Sequence of chain 1.D:
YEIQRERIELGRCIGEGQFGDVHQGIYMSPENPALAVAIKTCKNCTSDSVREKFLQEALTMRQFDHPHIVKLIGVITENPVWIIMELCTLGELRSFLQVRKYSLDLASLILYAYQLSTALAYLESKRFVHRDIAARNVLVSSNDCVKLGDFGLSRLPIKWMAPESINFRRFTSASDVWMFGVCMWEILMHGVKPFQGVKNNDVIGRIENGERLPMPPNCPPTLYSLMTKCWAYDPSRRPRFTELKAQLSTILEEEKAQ

This small molecule binds to this protein.
Small molecule (SMILES): CN(c1ncccc1CNc1nc(Nc2ccc3c(c2)CCC(=O)N3)ncc1C(F)(F)F)S(C)(=O)=O

Binding-site contacts:
Ligand atom C5 contacts residue ALA45 of chain 1.D at 3.6 Å (hydrophobic).
Ligand atom N1 contacts residue LEU146 of chain 1.D at 3.8 Å.
Ligand atom C16 contacts residue GLU23 of chain 1.D at 3.5 Å.
Ligand atom F11 contacts residue LEU160 of chain 1.D at 3.6 Å.
Ligand atom O22 contacts residue LEU146 of chain 1.D at 3.5 Å.
Ligand atom F11 contacts residue ALA45 of chain 1.D at 3.6 Å.
Ligand atom C35 contacts residue ARG19 of chain 1.D at 3.6 Å.
Ligand atom C35 contacts residue THR96 of chain 1.D at 3.8 Å.
Ligand atom C29 contacts residue GLY98 of chain 1.D at 3.5 Å.
Ligand atom O23 contacts residue ASP157 of chain 1.D at 3.4 Å (salt-bridge).
Ligand atom C24 contacts residue ASP157 of chain 1.D at 3.6 Å.
Ligand atom F10 contacts residue GLU93 of chain 1.D at 3.5 Å.
Ligand atom C27 contacts residue GLY98 of chain 1.D at 3.7 Å.
Ligand atom N3 contacts residue LEU146 of chain 1.D at 3.7 Å.
Ligand atom C5 contacts residue LEU146 of chain 1.D at 3.5 Å (hydrophobic).
Ligand atom C24 contacts residue ASN144 of chain 1.D at 3.3 Å.
Ligand atom F9 contacts residue LEU146 of chain 1.D at 3.6 Å.
Ligand atom C34 contacts residue ARG19 of chain 1.D at 3.7 Å.
Ligand atom F9 contacts residue ASP157 of chain 1.D at 3.1 Å.
Ligand atom C15 contacts residue VAL29 of chain 1.D at 3.6 Å (hydrophobic).
Ligand atom C6 contacts residue LEU146 of chain 1.D at 3.6 Å (hydrophobic).
Ligand atom C26 contacts residue CYS95 of chain 1.D at 3.5 Å (hydrophobic).
Ligand atom C6 contacts residue ALA45 of chain 1.D at 3.6 Å (hydrophobic).
Ligand atom N1 contacts residue CYS95 of chain 1.D at 3.0 Å (h-bond).
Ligand atom C6 contacts residue GLU93 of chain 1.D at 3.3 Å.
Ligand atom C26 contacts residue GLY98 of chain 1.D at 3.6 Å.
Ligand atom C24 contacts residue SER161 of chain 1.D at 3.6 Å.
Ligand atom C24 contacts residue LEU160 of chain 1.D at 3.6 Å (hydrophobic).
Ligand atom O23 contacts residue LEU160 of chain 1.D at 3.6 Å.
Ligand atom O22 contacts residue GLY156 of chain 1.D at 3.3 Å.
Ligand atom C4 contacts residue LEU146 of chain 1.D at 3.5 Å (hydrophobic).
Ligand atom C29 contacts residue CYS95 of chain 1.D at 3.4 Å (hydrophobic).
Ligand atom N1 contacts residue LEU94 of chain 1.D at 3.7 Å.
Ligand atom F10 contacts residue MET92 of chain 1.D at 3.2 Å.
Ligand atom N25 contacts residue CYS95 of chain 1.D at 2.9 Å (h-bond).
Ligand atom C21 contacts residue ARG143 of chain 1.D at 3.3 Å.
Ligand atom C15 contacts residue GLU23 of chain 1.D at 3.6 Å.
Ligand atom C30 contacts residue GLY98 of chain 1.D at 3.6 Å.
Ligand atom N3 contacts residue ILE21 of chain 1.D at 3.6 Å.
Ligand atom N25 contacts residue LEU94 of chain 1.D at 3.6 Å.